Sequence of chain 1.A:
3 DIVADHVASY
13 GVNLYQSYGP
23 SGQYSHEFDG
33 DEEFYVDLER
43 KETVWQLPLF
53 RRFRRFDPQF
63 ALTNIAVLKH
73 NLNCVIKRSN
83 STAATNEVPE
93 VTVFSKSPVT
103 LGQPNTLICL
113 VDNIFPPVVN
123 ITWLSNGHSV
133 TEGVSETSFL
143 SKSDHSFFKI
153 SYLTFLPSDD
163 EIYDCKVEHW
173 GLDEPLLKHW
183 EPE

This small molecule binds to this protein.
Small molecule (SMILES): CC(=O)N[C@H]1[C@H](O[C@H]2[C@H](O[C@@H]3O[C@H](CO)[C@@H](O)[C@H](O)[C@H]3NC(C)=O)[C@@H](CO)OC[C@@H]2NC(C)=O)O[C@H](CO)[C@@H](O)[C@@H]1O

Binding-site contacts:
Ligand atom C2 contacts residue ASN82 of chain 1.A at 2.4 Å.
Ligand atom C1 contacts residue ASN82 of chain 1.A at 1.4 Å.
Ligand atom C3 contacts residue ASN82 of chain 1.A at 3.7 Å.
Ligand atom O7 contacts residue ASN82 of chain 1.A at 3.8 Å.
Ligand atom C5 contacts residue ASN82 of chain 1.A at 3.6 Å.
Ligand atom N2 contacts residue ASN82 of chain 1.A at 2.9 Å (h-bond).
Ligand atom C7 contacts residue ASN82 of chain 1.A at 3.6 Å.
Ligand atom C4 contacts residue ASN82 of chain 1.A at 4.2 Å.
Ligand atom O5 contacts residue ASN82 of chain 1.A at 2.3 Å (h-bond).